Binding-site contacts:
Ligand atom O4 contacts residue MSE204 of chain 1.G at 3.7 Å.
Ligand atom C5 contacts residue THR102 of chain 1.G at 4.1 Å.
Ligand atom N1 contacts residue ILE227 of chain 1.G at 4.1 Å.
Ligand atom C6 contacts residue GOL1 of chain 1.KA at 3.7 Å.
Ligand atom N1 contacts residue PHE169 of chain 1.G at 4.1 Å.
Ligand atom C6 contacts residue THR102 of chain 1.G at 3.7 Å.
Ligand atom O2 contacts residue GLY103 of chain 1.G at 3.4 Å.
Ligand atom O2 contacts residue ARG175 of chain 1.G at 2.9 Å (salt-bridge).
Ligand atom C4 contacts residue GLU203 of chain 1.G at 4.3 Å.
Ligand atom O2 contacts residue ILE228 of chain 1.G at 3.4 Å.
Ligand atom O4 contacts residue GLN173 of chain 1.G at 3.0 Å (h-bond).
Ligand atom N3 contacts residue PHE169 of chain 1.G at 3.6 Å.
Ligand atom C4 contacts residue PHE202 of chain 1.G at 3.9 Å (hydrophobic).
Ligand atom C2 contacts residue GLN173 of chain 1.G at 3.8 Å.
Ligand atom O4 contacts residue PHE169 of chain 1.G at 4.0 Å.
Ligand atom C6 contacts residue THR101 of chain 1.G at 4.0 Å.
Ligand atom C5 contacts residue GOL1 of chain 1.KA at 3.0 Å.
Ligand atom N1 contacts residue THR102 of chain 1.G at 3.6 Å.
Ligand atom N3 contacts residue GLN173 of chain 1.G at 2.9 Å (h-bond).
Ligand atom C2 contacts residue GLY103 of chain 1.G at 3.4 Å.
Ligand atom N3 contacts residue ARG175 of chain 1.G at 4.2 Å.
Ligand atom N3 contacts residue GLY103 of chain 1.G at 3.9 Å.
Ligand atom O4 contacts residue GLU203 of chain 1.G at 3.5 Å.
Ligand atom C5 contacts residue THR101 of chain 1.G at 3.8 Å.
Ligand atom C4 contacts residue GOL1 of chain 1.KA at 3.9 Å.
Ligand atom C5 contacts residue PHE169 of chain 1.G at 4.1 Å (hydrophobic).
Ligand atom C5 contacts residue GLY103 of chain 1.G at 4.2 Å.
Ligand atom C2 contacts residue THR102 of chain 1.G at 4.2 Å.
Ligand atom O2 contacts residue PHE169 of chain 1.G at 4.3 Å.
Ligand atom O2 contacts residue GLN173 of chain 1.G at 3.7 Å.
Ligand atom N1 contacts residue GLY103 of chain 1.G at 3.2 Å (h-bond).
Ligand atom C4 contacts residue PHE169 of chain 1.G at 3.8 Å (hydrophobic).
Ligand atom O4 contacts residue GOL1 of chain 1.KA at 3.6 Å.
Ligand atom C4 contacts residue GLN173 of chain 1.G at 3.7 Å.
Ligand atom C2 contacts residue ARG175 of chain 1.G at 3.8 Å.
Ligand atom N3 contacts residue PHE202 of chain 1.G at 4.0 Å.
Ligand atom C6 contacts residue ILE227 of chain 1.G at 3.8 Å (hydrophobic).
Ligand atom O4 contacts residue PHE202 of chain 1.G at 4.0 Å.
Ligand atom C6 contacts residue GLY103 of chain 1.G at 3.7 Å.
Ligand atom C2 contacts residue PHE169 of chain 1.G at 3.8 Å (hydrophobic).

A small-molecule ligand and the protein it binds are described below.
Small molecule (SMILES): O=c1cc[nH]c(=O)[nH]1

Sequence of chain 1.G:
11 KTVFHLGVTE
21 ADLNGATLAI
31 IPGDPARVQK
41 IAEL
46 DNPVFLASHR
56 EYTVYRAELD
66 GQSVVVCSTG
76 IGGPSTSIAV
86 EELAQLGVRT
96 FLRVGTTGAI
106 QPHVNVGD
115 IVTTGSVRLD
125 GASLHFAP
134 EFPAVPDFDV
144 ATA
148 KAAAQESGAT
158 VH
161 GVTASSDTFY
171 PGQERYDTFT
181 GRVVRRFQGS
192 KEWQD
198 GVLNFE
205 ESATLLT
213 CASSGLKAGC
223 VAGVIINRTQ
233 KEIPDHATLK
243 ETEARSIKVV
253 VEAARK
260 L